Binding-site contacts:
Ligand atom C5 contacts residue ASN400 of chain 1.A at 3.6 Å.
Ligand atom C1 contacts residue ASN400 of chain 1.A at 1.6 Å.
Ligand atom C3 contacts residue ASN400 of chain 1.A at 3.8 Å.
Ligand atom O5 contacts residue ASN400 of chain 1.A at 2.4 Å (h-bond).
Ligand atom C8 contacts residue ASN400 of chain 1.A at 2.8 Å.
Ligand atom N2 contacts residue ASN400 of chain 1.A at 2.8 Å (h-bond).
Ligand atom C8 contacts residue ASP33 of chain 1.D at 3.3 Å.
Ligand atom O7 contacts residue ASN400 of chain 1.A at 2.6 Å.
Ligand atom C8 contacts residue LEU34 of chain 1.D at 4.3 Å (hydrophobic).
Ligand atom C8 contacts residue HIS32 of chain 1.D at 3.5 Å.
Ligand atom O5 contacts residue THR402 of chain 1.A at 4.3 Å.
Ligand atom C7 contacts residue ASN400 of chain 1.A at 2.8 Å.
Ligand atom O7 contacts residue GLY399 of chain 1.A at 4.2 Å.
Ligand atom C2 contacts residue ASN400 of chain 1.A at 2.4 Å.
Ligand atom O7 contacts residue HIS32 of chain 1.D at 3.7 Å.
Ligand atom C4 contacts residue ASN400 of chain 1.A at 4.1 Å.
Ligand atom C2 contacts residue THR402 of chain 1.A at 4.4 Å.
Ligand atom C7 contacts residue HIS32 of chain 1.D at 4.1 Å.

Sequence of chain 1.A:
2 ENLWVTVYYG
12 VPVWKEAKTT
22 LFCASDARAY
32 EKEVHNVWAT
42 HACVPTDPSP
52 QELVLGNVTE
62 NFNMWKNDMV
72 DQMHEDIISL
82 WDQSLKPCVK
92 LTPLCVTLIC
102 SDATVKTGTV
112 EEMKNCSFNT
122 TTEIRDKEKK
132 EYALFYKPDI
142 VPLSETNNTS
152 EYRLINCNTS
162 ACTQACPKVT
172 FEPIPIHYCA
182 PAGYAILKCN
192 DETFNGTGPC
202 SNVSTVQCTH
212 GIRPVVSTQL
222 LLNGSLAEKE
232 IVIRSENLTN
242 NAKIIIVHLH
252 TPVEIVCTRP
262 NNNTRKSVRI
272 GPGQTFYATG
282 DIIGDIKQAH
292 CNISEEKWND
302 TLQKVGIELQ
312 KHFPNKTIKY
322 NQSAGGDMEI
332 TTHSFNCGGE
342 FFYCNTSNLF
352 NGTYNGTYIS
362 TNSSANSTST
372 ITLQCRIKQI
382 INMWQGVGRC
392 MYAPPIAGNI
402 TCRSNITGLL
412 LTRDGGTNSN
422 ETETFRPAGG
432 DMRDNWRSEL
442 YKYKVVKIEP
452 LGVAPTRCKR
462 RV

Sequence of chain 1.D:
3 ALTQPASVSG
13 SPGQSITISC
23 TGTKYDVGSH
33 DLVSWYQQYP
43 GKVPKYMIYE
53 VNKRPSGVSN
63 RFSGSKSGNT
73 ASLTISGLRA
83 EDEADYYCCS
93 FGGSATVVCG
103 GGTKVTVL

The small molecule below binds the protein below.
Small molecule (SMILES): CC(=O)N[C@H]1[C@H](OC[C@H]2OC[C@H](NC(C)=O)[C@@H](O)[C@@H]2O)O[C@H](CO)[C@@H](O)[C@@H]1O